Binding-site contacts:
Ligand atom O5 contacts residue ASN265 of chain 1.I at 2.4 Å (h-bond).
Ligand atom C5 contacts residue GLN263 of chain 1.I at 4.4 Å.
Ligand atom C7 contacts residue ASN265 of chain 1.I at 3.5 Å.
Ligand atom O6 contacts residue ASN265 of chain 1.I at 4.2 Å.
Ligand atom N2 contacts residue ASN265 of chain 1.I at 2.8 Å (h-bond).
Ligand atom C3 contacts residue ASN265 of chain 1.I at 3.8 Å.
Ligand atom O7 contacts residue ASN265 of chain 1.I at 3.8 Å.
Ligand atom C8 contacts residue SER381 of chain 1.I at 4.4 Å.
Ligand atom C2 contacts residue ASN265 of chain 1.I at 2.4 Å.
Ligand atom C3 contacts residue GLN263 of chain 1.I at 3.8 Å.
Ligand atom C8 contacts residue SER303 of chain 1.I at 3.7 Å.
Ligand atom C8 contacts residue VAL302 of chain 1.I at 4.5 Å (hydrophobic).
Ligand atom C1 contacts residue ASN265 of chain 1.I at 1.4 Å.
Ligand atom C1 contacts residue GLN263 of chain 1.I at 4.2 Å.
Ligand atom N2 contacts residue GLN263 of chain 1.I at 4.4 Å.
Ligand atom C4 contacts residue GLN263 of chain 1.I at 4.5 Å.
Ligand atom C5 contacts residue ASN265 of chain 1.I at 3.7 Å.
Ligand atom C2 contacts residue GLN263 of chain 1.I at 4.4 Å.
Ligand atom C4 contacts residue ASN265 of chain 1.I at 4.2 Å.

Sequence of chain 1.I:
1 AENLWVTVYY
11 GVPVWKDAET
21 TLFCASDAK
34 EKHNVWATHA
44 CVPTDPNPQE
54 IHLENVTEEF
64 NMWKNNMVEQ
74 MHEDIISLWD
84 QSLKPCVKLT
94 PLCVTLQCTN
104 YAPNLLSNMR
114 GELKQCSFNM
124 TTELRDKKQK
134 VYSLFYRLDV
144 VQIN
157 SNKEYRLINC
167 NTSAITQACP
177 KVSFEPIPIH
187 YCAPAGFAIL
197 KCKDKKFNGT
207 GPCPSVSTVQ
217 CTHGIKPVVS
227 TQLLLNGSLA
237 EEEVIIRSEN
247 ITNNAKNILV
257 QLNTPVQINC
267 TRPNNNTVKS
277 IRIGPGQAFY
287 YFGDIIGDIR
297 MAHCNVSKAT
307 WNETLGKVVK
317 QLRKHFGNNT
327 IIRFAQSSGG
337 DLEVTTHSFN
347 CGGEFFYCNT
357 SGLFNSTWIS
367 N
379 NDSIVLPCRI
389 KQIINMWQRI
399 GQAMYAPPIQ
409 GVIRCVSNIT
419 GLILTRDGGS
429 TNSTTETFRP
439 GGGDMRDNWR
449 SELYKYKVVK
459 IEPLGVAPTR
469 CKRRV

The protein below binds the small molecule below.
Small molecule (SMILES): CC(=O)N[C@H]1[C@H](O[C@H]2[C@H](O)[C@@H](NC(C)=O)CO[C@@H]2CO)O[C@H](CO)[C@@H](O)[C@@H]1O